Binding-site contacts:
Ligand atom C1 contacts residue GLN36 of chain 1.A at 3.9 Å.
Ligand atom O contacts residue ASP34 of chain 1.A at 3.9 Å.
Ligand atom O contacts residue PRO35 of chain 1.A at 3.3 Å.
Ligand atom C1 contacts residue ASP34 of chain 1.A at 3.8 Å.
Ligand atom N contacts residue ASP34 of chain 1.A at 2.8 Å (salt-bridge).
Ligand atom C2 contacts residue PRO35 of chain 1.A at 4.2 Å (hydrophobic).
Ligand atom N contacts residue PRO35 of chain 1.A at 3.8 Å.
Ligand atom N contacts residue GLN36 of chain 1.A at 4.1 Å.
Ligand atom N contacts residue LEU33 of chain 1.A at 4.2 Å.
Ligand atom O contacts residue GLN36 of chain 1.A at 2.8 Å (h-bond).
Ligand atom C3 contacts residue PRO35 of chain 1.A at 4.4 Å (hydrophobic).
Ligand atom C1 contacts residue PRO35 of chain 1.A at 3.6 Å (hydrophobic).

A protein and the small-molecule ligand that binds it are described below.
Small molecule (SMILES): C=CC(N)=O

Sequence of chain 1.A:
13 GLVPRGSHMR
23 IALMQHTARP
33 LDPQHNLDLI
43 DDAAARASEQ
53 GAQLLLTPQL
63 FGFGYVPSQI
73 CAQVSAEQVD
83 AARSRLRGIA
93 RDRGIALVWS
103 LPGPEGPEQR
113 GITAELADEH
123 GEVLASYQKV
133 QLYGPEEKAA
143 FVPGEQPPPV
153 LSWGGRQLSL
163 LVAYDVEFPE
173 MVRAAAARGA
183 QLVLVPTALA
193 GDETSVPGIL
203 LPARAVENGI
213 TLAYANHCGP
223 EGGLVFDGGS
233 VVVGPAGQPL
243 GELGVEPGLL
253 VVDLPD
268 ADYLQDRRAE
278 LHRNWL